Sequence of chain 2.B:
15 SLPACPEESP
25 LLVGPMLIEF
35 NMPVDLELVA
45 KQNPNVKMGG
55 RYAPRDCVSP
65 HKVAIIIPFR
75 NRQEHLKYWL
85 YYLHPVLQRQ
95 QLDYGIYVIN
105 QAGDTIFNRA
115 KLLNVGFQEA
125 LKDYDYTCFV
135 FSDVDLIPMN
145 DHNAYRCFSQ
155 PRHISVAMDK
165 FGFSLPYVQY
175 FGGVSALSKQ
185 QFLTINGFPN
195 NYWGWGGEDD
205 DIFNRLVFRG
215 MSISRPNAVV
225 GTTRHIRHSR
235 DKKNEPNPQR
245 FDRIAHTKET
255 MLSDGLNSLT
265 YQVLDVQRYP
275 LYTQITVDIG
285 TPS

Binding-site contacts:
Ligand atom O3 contacts residue TRP199 of chain 2.B at 3.8 Å.
Ligand atom C7 contacts residue ASP204 of chain 2.B at 3.5 Å.
Ligand atom C6 contacts residue PHE165 of chain 2.B at 3.6 Å (hydrophobic).
Ligand atom O6 contacts residue TRP199 of chain 2.B at 3.8 Å.
Ligand atom C2 contacts residue TYR171 of chain 2.B at 3.9 Å (hydrophobic).
Ligand atom O3 contacts residue ARG244 of chain 2.B at 3.2 Å (salt-bridge).
Ligand atom O4 contacts residue TRP199 of chain 2.B at 3.8 Å.
Ligand atom O7 contacts residue TRP199 of chain 2.B at 3.8 Å.
Ligand atom C3 contacts residue TRP199 of chain 2.B at 3.9 Å (hydrophobic).
Ligand atom N2 contacts residue ASP204 of chain 2.B at 2.7 Å (salt-bridge).
Ligand atom C4 contacts residue ASP203 of chain 2.B at 3.6 Å.
Ligand atom C8 contacts residue ASP204 of chain 2.B at 3.5 Å.
Ligand atom C7 contacts residue ARG244 of chain 2.B at 3.8 Å.
Ligand atom C3 contacts residue TYR171 of chain 2.B at 3.7 Å (hydrophobic).
Ligand atom C7 contacts residue GLY201 of chain 2.B at 3.6 Å.
Ligand atom O3 contacts residue ASP203 of chain 2.B at 2.5 Å (salt-bridge).
Ligand atom O3 contacts residue GLY201 of chain 2.B at 2.7 Å (h-bond).
Ligand atom N2 contacts residue GLY201 of chain 2.B at 3.6 Å (h-bond).
Ligand atom O4 contacts residue ASP203 of chain 2.B at 2.6 Å (salt-bridge).
Ligand atom C1 contacts residue TYR171 of chain 2.B at 3.6 Å (hydrophobic).
Ligand atom C3 contacts residue ASP203 of chain 2.B at 3.3 Å.
Ligand atom O2 contacts residue PHE165 of chain 2.B at 3.8 Å.
Ligand atom C8 contacts residue GLY201 of chain 2.B at 3.7 Å.
Ligand atom C8 contacts residue PHE245 of chain 2.B at 3.8 Å (hydrophobic).
Ligand atom O4 contacts residue GOL1 of chain 2.R at 3.2 Å.
Ligand atom O3 contacts residue GLY200 of chain 2.B at 3.5 Å.
Ligand atom C4 contacts residue GOL1 of chain 2.R at 3.8 Å.
Ligand atom O3 contacts residue GOL1 of chain 2.R at 3.6 Å.
Ligand atom C3 contacts residue GLY201 of chain 2.B at 3.9 Å.
Ligand atom C5 contacts residue TYR171 of chain 2.B at 3.7 Å (hydrophobic).
Ligand atom C3 contacts residue ASP204 of chain 2.B at 3.8 Å.
Ligand atom O4 contacts residue TYR174 of chain 2.B at 3.4 Å.
Ligand atom O4 contacts residue TRP199 of chain 2.B at 3.7 Å.
Ligand atom O7 contacts residue ARG244 of chain 2.B at 2.9 Å (salt-bridge).
Ligand atom C2 contacts residue ASP204 of chain 2.B at 3.7 Å.
Ligand atom O6 contacts residue TRP199 of chain 2.B at 3.9 Å.
Ligand atom O5 contacts residue TRP199 of chain 2.B at 3.7 Å.
Ligand atom O4 contacts residue ARG244 of chain 2.B at 3.0 Å (salt-bridge).
Ligand atom C6 contacts residue TYR174 of chain 2.B at 3.8 Å (hydrophobic).
Ligand atom O6 contacts residue PHE165 of chain 2.B at 3.6 Å.

This protein binds this small molecule.
Small molecule (SMILES): CC(=O)N[C@H]1[C@H](OC[C@H]2O[C@@H](O[C@H]3[C@H](O)[C@@H](O)[C@H](O)O[C@@H]3CO)[C@H](O)[C@@H](O)[C@H]2O)O[C@H](CO)[C@@H](O)[C@@H]1O